Binding-site contacts:
Ligand atom NAN contacts residue ILE109 of chain 1.A at 3.6 Å.
Ligand atom CAI contacts residue MET246 of chain 1.A at 3.4 Å (hydrophobic).
Ligand atom CAA contacts residue PHE301 of chain 1.A at 3.7 Å (hydrophobic).
Ligand atom CAT contacts residue ILE109 of chain 1.A at 3.9 Å (hydrophobic).
Ligand atom CAQ contacts residue MET246 of chain 1.A at 3.5 Å (hydrophobic).
Ligand atom CAB contacts residue ALA187 of chain 1.A at 3.8 Å (hydrophobic).
Ligand atom CAB contacts residue MET250 of chain 1.A at 4.0 Å (hydrophobic).
Ligand atom CAC contacts residue PHE194 of chain 1.A at 3.8 Å (hydrophobic).
Ligand atom CAQ contacts residue VAL106 of chain 1.A at 3.6 Å (hydrophobic).
Ligand atom CAJ contacts residue ILE109 of chain 1.A at 3.8 Å (hydrophobic).
Ligand atom CAL contacts residue HIS189 of chain 1.A at 3.7 Å.
Ligand atom CAD contacts residue NO1 of chain 1.H at 3.6 Å.
Ligand atom CAE contacts residue ILE186 of chain 1.A at 4.1 Å (hydrophobic).
Ligand atom CAE contacts residue ALA107 of chain 1.A at 3.6 Å (hydrophobic).
Ligand atom CAW contacts residue NO1 of chain 1.H at 3.8 Å.
Ligand atom CAG contacts residue PHE102 of chain 1.A at 3.6 Å (hydrophobic).
Ligand atom CAD contacts residue ARG178 of chain 1.A at 3.9 Å.
Ligand atom CAC contacts residue HIS189 of chain 1.A at 4.1 Å.
Ligand atom CAI contacts residue PHE102 of chain 1.A at 3.8 Å (hydrophobic).
Ligand atom NAM contacts residue MET250 of chain 1.A at 3.6 Å.
Ligand atom CAF contacts residue PHE194 of chain 1.A at 4.1 Å (hydrophobic).
Ligand atom CAL contacts residue NO1 of chain 1.H at 3.4 Å.
Ligand atom CAG contacts residue ASN99 of chain 1.A at 4.0 Å.
Ligand atom CAI contacts residue VAL106 of chain 1.A at 3.9 Å (hydrophobic).
Ligand atom CAK contacts residue ILE186 of chain 1.A at 3.9 Å (hydrophobic).
Ligand atom CAC contacts residue TYR249 of chain 1.A at 4.0 Å (hydrophobic).
Ligand atom CAP contacts residue VAL115 of chain 1.A at 4.1 Å (hydrophobic).
Ligand atom NAM contacts residue MET246 of chain 1.A at 3.5 Å.
Ligand atom NAM contacts residue VAL106 of chain 1.A at 3.5 Å.
Ligand atom CAF contacts residue PHE301 of chain 1.A at 3.9 Å (hydrophobic).
Ligand atom CAH contacts residue ASN99 of chain 1.A at 3.8 Å.
Ligand atom CAF contacts residue NO1 of chain 1.H at 3.6 Å.
Ligand atom CAK contacts residue HIS189 of chain 1.A at 3.4 Å.
Ligand atom CAA contacts residue VAL115 of chain 1.A at 3.7 Å (hydrophobic).
Ligand atom CAO contacts residue VAL106 of chain 1.A at 4.0 Å (hydrophobic).
Ligand atom CAF contacts residue VAL115 of chain 1.A at 4.1 Å (hydrophobic).
Ligand atom CAK contacts residue PHE194 of chain 1.A at 4.1 Å (hydrophobic).
Ligand atom CAE contacts residue ILE109 of chain 1.A at 3.7 Å (hydrophobic).
Ligand atom CAL contacts residue ILE186 of chain 1.A at 3.8 Å (hydrophobic).
Ligand atom CAA contacts residue ALA113 of chain 1.A at 3.5 Å (hydrophobic).

This small molecule binds to this protein.
Small molecule (SMILES): [C-]#[N+][C@@H]1[C@@H]2c3c([nH]c4ccccc34)C(C)(C)[C@H]2CC[C@@]1(C)CC

Sequence of chain 1.A:
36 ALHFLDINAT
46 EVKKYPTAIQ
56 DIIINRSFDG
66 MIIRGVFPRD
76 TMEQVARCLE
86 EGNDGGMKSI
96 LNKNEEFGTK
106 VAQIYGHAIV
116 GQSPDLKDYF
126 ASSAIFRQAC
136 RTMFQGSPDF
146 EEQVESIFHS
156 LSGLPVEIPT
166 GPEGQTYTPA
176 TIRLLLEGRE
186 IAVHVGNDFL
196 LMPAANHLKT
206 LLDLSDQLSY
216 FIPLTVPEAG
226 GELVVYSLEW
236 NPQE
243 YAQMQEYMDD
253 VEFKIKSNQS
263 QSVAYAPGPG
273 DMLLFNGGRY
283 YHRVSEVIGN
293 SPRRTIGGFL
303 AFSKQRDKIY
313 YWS